A small-molecule ligand and the protein it binds are described below.
Small molecule (SMILES): CC(=O)N[C@H]1[C@H](O[C@H]2[C@H](O)[C@@H](NC(C)=O)CO[C@@H]2CO)O[C@H](CO)[C@@H](O)[C@@H]1O

Binding-site contacts:
Ligand atom C2 contacts residue ASP290 of chain 1.A at 3.8 Å.
Ligand atom O3 contacts residue ASP290 of chain 1.A at 3.2 Å (salt-bridge).
Ligand atom C3 contacts residue ASN118 of chain 1.A at 3.8 Å.
Ligand atom C7 contacts residue ASP290 of chain 1.A at 3.8 Å.
Ligand atom C2 contacts residue TYR135 of chain 1.A at 3.1 Å (hydrophobic).
Ligand atom C7 contacts residue ASN118 of chain 1.A at 3.2 Å.
Ligand atom O7 contacts residue VAL104 of chain 1.A at 2.1 Å.
Ligand atom O6 contacts residue ASP290 of chain 1.A at 3.6 Å (salt-bridge).
Ligand atom C7 contacts residue LEU137 of chain 1.A at 4.1 Å (hydrophobic).
Ligand atom C7 contacts residue VAL104 of chain 1.A at 3.2 Å (hydrophobic).
Ligand atom O4 contacts residue TYR135 of chain 1.A at 2.5 Å (h-bond).
Ligand atom C5 contacts residue TYR135 of chain 1.A at 2.9 Å (hydrophobic).
Ligand atom C5 contacts residue ASN118 of chain 1.A at 3.6 Å.
Ligand atom C4 contacts residue TYR135 of chain 1.A at 2.8 Å (hydrophobic).
Ligand atom N2 contacts residue ASP290 of chain 1.A at 3.1 Å (salt-bridge).
Ligand atom O5 contacts residue ASN118 of chain 1.A at 2.4 Å (h-bond).
Ligand atom C8 contacts residue ASP290 of chain 1.A at 3.5 Å.
Ligand atom C1 contacts residue TYR135 of chain 1.A at 2.7 Å (hydrophobic).
Ligand atom N2 contacts residue VAL104 of chain 1.A at 4.3 Å.
Ligand atom C2 contacts residue ASN118 of chain 1.A at 2.5 Å.
Ligand atom C8 contacts residue ASN118 of chain 1.A at 4.4 Å.
Ligand atom C4 contacts residue ASN118 of chain 1.A at 4.3 Å.
Ligand atom C8 contacts residue VAL104 of chain 1.A at 3.7 Å (hydrophobic).
Ligand atom O6 contacts residue TYR135 of chain 1.A at 3.8 Å.
Ligand atom N2 contacts residue ASN118 of chain 1.A at 2.9 Å (h-bond).
Ligand atom O5 contacts residue ASP290 of chain 1.A at 4.3 Å.
Ligand atom O5 contacts residue TYR135 of chain 1.A at 3.0 Å (h-bond).
Ligand atom O7 contacts residue TYR135 of chain 1.A at 4.3 Å.
Ligand atom C1 contacts residue ASN118 of chain 1.A at 1.5 Å.
Ligand atom C8 contacts residue LEU137 of chain 1.A at 3.6 Å (hydrophobic).
Ligand atom C6 contacts residue TYR135 of chain 1.A at 3.7 Å (hydrophobic).
Ligand atom O3 contacts residue TYR135 of chain 1.A at 2.9 Å (h-bond).
Ligand atom N2 contacts residue TYR135 of chain 1.A at 3.4 Å.
Ligand atom C3 contacts residue ASP290 of chain 1.A at 3.3 Å.
Ligand atom O7 contacts residue ASN118 of chain 1.A at 3.2 Å (h-bond).
Ligand atom C3 contacts residue TYR135 of chain 1.A at 2.2 Å (hydrophobic).

Sequence of chain 1.A:
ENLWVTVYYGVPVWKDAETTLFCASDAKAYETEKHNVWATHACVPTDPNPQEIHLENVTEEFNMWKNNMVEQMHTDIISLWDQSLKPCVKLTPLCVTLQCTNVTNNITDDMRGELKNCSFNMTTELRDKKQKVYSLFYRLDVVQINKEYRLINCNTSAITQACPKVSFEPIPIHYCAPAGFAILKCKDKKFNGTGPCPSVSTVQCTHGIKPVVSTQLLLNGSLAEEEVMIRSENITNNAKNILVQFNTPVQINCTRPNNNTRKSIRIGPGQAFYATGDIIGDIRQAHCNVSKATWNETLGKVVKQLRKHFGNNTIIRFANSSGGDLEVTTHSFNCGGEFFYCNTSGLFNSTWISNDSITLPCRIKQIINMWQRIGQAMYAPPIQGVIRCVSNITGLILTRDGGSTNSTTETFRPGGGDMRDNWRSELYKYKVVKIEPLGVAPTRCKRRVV